Sequence of chain 1.C:
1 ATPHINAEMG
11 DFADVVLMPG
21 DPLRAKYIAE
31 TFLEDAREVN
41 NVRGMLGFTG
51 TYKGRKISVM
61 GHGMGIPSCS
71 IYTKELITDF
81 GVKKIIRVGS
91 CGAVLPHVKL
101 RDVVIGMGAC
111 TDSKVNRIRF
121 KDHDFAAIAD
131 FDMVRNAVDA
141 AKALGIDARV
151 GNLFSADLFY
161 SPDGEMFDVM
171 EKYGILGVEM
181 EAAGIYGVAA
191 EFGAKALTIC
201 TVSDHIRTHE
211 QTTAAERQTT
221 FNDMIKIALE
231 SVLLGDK

The small molecule below binds the protein below.
Small molecule (SMILES): Nc1nc(F)nc2c1ncn2[C@@H]1O[C@H](CO)[C@@H](O)[C@H]1O

Binding-site contacts:
Ligand atom N3 contacts residue PHE159 of chain 2.B at 3.6 Å.
Ligand atom C1' contacts residue PO41 of chain 2.F at 3.2 Å.
Ligand atom C8 contacts residue SER90 of chain 2.B at 3.4 Å.
Ligand atom F contacts residue PHE159 of chain 2.B at 3.5 Å.
Ligand atom C5' contacts residue PHE159 of chain 2.B at 3.7 Å (hydrophobic).
Ligand atom N6 contacts residue GLY92 of chain 2.B at 3.5 Å.
Ligand atom O2' contacts residue GLU179 of chain 2.B at 3.2 Å.
Ligand atom O3' contacts residue GLU181 of chain 2.B at 2.7 Å (salt-bridge).
Ligand atom C4 contacts residue VAL178 of chain 2.B at 3.6 Å (hydrophobic).
Ligand atom C2' contacts residue PO41 of chain 2.F at 3.5 Å.
Ligand atom O4' contacts residue PO41 of chain 2.F at 3.3 Å (h-bond).
Ligand atom C3' contacts residue PO41 of chain 2.F at 3.6 Å.
Ligand atom N1 contacts residue PHE159 of chain 2.B at 3.8 Å.
Ligand atom N7 contacts residue SER203 of chain 2.B at 3.5 Å (h-bond).
Ligand atom O2' contacts residue GLU181 of chain 2.B at 2.8 Å (salt-bridge).
Ligand atom C2 contacts residue PHE159 of chain 2.B at 3.4 Å (hydrophobic).
Ligand atom N1 contacts residue VAL178 of chain 2.B at 3.8 Å.
Ligand atom F contacts residue MET180 of chain 2.B at 3.6 Å.
Ligand atom C5' contacts residue HIS4 of chain 1.C at 3.6 Å.
Ligand atom O2' contacts residue ARG87 of chain 2.B at 3.1 Å (salt-bridge).
Ligand atom O3' contacts residue PO41 of chain 2.F at 2.7 Å (h-bond).
Ligand atom O5' contacts residue HIS4 of chain 1.C at 2.6 Å (h-bond).
Ligand atom C2' contacts residue MET180 of chain 2.B at 3.6 Å (hydrophobic).
Ligand atom C1' contacts residue SER90 of chain 2.B at 3.5 Å.
Ligand atom C8 contacts residue CYS91 of chain 2.B at 3.7 Å (hydrophobic).
Ligand atom N7 contacts residue GLY92 of chain 2.B at 3.6 Å (h-bond).
Ligand atom O4' contacts residue ARG43 of chain 1.C at 3.5 Å (salt-bridge).
Ligand atom C3' contacts residue MET180 of chain 2.B at 3.8 Å (hydrophobic).
Ligand atom N7 contacts residue ASP204 of chain 2.B at 3.5 Å (salt-bridge).
Ligand atom N7 contacts residue CYS91 of chain 2.B at 3.5 Å.
Ligand atom C4' contacts residue PO41 of chain 2.F at 3.5 Å.
Ligand atom C3' contacts residue GLU181 of chain 2.B at 3.5 Å.
Ligand atom O2' contacts residue MET180 of chain 2.B at 2.9 Å (h-bond).
Ligand atom C4' contacts residue ARG43 of chain 1.C at 3.6 Å.
Ligand atom C5 contacts residue VAL178 of chain 2.B at 3.5 Å (hydrophobic).
Ligand atom N6 contacts residue ASP204 of chain 2.B at 3.3 Å (salt-bridge).
Ligand atom O2' contacts residue PO41 of chain 2.F at 3.1 Å (h-bond).
Ligand atom C6 contacts residue VAL178 of chain 2.B at 3.6 Å (hydrophobic).
Ligand atom O5' contacts residue PHE159 of chain 2.B at 3.5 Å.
Ligand atom N9 contacts residue SER90 of chain 2.B at 3.6 Å (h-bond).

Sequence of chain 2.B:
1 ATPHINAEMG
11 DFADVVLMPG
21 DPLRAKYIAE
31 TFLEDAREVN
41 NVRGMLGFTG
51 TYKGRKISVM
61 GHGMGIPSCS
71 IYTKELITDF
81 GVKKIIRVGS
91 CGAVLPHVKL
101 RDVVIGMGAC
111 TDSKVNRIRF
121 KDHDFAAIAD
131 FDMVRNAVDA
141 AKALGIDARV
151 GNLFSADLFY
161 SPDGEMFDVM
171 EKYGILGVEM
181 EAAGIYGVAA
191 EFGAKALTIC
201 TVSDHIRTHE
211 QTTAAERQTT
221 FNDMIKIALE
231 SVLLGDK